Binding-site contacts:
Ligand atom C4 contacts residue LYS151 of chain 1.C at 3.6 Å.
Ligand atom C12 contacts residue TYR101 of chain 1.C at 3.0 Å (hydrophobic).
Ligand atom C5 contacts residue LYS151 of chain 1.C at 3.7 Å.
Ligand atom C23 contacts residue TRP155 of chain 1.C at 3.5 Å (hydrophobic).
Ligand atom C2 contacts residue TYR101 of chain 1.C at 3.3 Å (hydrophobic).
Ligand atom O27 contacts residue ILE126 of chain 1.B at 3.8 Å.
Ligand atom N23 contacts residue TRP155 of chain 1.C at 3.0 Å (h-bond).
Ligand atom C33 contacts residue TYR203 of chain 1.C at 3.8 Å (hydrophobic).
Ligand atom C21 contacts residue SER154 of chain 1.C at 3.7 Å.
Ligand atom C1 contacts residue TYR101 of chain 1.C at 3.4 Å (hydrophobic).
Ligand atom C29 contacts residue TYR63 of chain 1.B at 3.9 Å (hydrophobic).
Ligand atom C22 contacts residue TRP155 of chain 1.C at 3.2 Å (hydrophobic).
Ligand atom C4 contacts residue GLN194 of chain 1.C at 3.8 Å.
Ligand atom C30 contacts residue TYR196 of chain 1.C at 3.8 Å (hydrophobic).
Ligand atom O13 contacts residue TYR101 of chain 1.C at 3.3 Å.
Ligand atom C25 contacts residue ILE126 of chain 1.B at 3.8 Å (hydrophobic).
Ligand atom C24 contacts residue TRP155 of chain 1.C at 3.2 Å (hydrophobic).
Ligand atom C22 contacts residue TYR157 of chain 1.C at 3.6 Å (hydrophobic).
Ligand atom C22 contacts residue VAL156 of chain 1.C at 3.6 Å (hydrophobic).
Ligand atom C21 contacts residue TYR101 of chain 1.C at 3.7 Å (hydrophobic).
Ligand atom C9 contacts residue GLN46 of chain 1.B at 3.7 Å.
Ligand atom C15 contacts residue TRP155 of chain 1.C at 3.7 Å (hydrophobic).
Ligand atom C21 contacts residue TRP155 of chain 1.C at 3.8 Å (hydrophobic).
Ligand atom C22 contacts residue TYR203 of chain 1.C at 3.6 Å (hydrophobic).
Ligand atom C8 contacts residue SER175 of chain 1.B at 3.7 Å.
Ligand atom C4 contacts residue ASP205 of chain 1.C at 3.7 Å.
Ligand atom O13 contacts residue TYR63 of chain 1.B at 2.9 Å (h-bond).
Ligand atom O38 contacts residue CYS198 of chain 1.C at 3.5 Å (h-bond).
Ligand atom C3 contacts residue ASP205 of chain 1.C at 3.6 Å.
Ligand atom C12 contacts residue SER102 of chain 1.C at 3.6 Å.
Ligand atom O19 contacts residue TRP155 of chain 1.C at 3.0 Å (h-bond).
Ligand atom C13 contacts residue TYR101 of chain 1.C at 3.5 Å (hydrophobic).
Ligand atom C39 contacts residue CYS198 of chain 1.C at 3.5 Å (hydrophobic).
Ligand atom C9 contacts residue SER175 of chain 1.B at 3.5 Å.
Ligand atom C25 contacts residue TRP155 of chain 1.C at 3.3 Å (hydrophobic).
Ligand atom C2 contacts residue TYR196 of chain 1.C at 3.4 Å (hydrophobic).
Ligand atom C3 contacts residue TYR196 of chain 1.C at 3.7 Å (hydrophobic).
Ligand atom O11 contacts residue TYR101 of chain 1.C at 3.5 Å.
Ligand atom O8 contacts residue SER175 of chain 1.B at 3.2 Å.
Ligand atom C15 contacts residue TYR63 of chain 1.B at 3.8 Å (hydrophobic).

Sequence of chain 1.B:
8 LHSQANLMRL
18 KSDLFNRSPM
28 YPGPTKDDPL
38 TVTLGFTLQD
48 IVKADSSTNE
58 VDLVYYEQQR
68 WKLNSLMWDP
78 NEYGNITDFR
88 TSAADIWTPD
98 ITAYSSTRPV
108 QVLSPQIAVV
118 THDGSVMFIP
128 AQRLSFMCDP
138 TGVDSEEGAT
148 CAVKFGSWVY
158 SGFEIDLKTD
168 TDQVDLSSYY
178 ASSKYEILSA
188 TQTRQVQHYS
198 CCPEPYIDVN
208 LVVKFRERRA

Sequence of chain 1.C:
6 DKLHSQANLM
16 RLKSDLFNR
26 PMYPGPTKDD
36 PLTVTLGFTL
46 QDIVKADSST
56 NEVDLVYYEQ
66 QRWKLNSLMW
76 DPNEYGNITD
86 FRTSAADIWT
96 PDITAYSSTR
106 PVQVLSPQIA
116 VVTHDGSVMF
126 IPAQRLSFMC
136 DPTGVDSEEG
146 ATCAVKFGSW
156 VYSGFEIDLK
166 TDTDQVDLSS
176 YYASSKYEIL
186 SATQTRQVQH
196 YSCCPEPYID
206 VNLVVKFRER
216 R

The small molecule below binds the protein below.
Small molecule (SMILES): CCN1C[C@]2(COC(=O)c3ccccc3N3C(=O)C[C@H](C)C3=O)CC[C@H](OC)[C@@]34[C@@H]5C[C@H]6[C@H](OC)[C@@H]5[C@](O)(C[C@@H]6OC)[C@@](O)([C@@H](OC)[C@H]23)[C@@H]14